The small molecule below binds the protein below.
Small molecule (SMILES): CC(=O)N[C@@H]1[C@@H](O)[C@H](O)[C@@H](CO)O[C@H]1O

Binding-site contacts:
Ligand atom C7 contacts residue ASN252 of chain 1.A at 3.8 Å.
Ligand atom C8 contacts residue THR238 of chain 1.A at 4.1 Å.
Ligand atom C3 contacts residue ASN252 of chain 1.A at 3.8 Å.
Ligand atom C4 contacts residue ASN252 of chain 1.A at 4.2 Å.
Ligand atom O5 contacts residue ASN252 of chain 1.A at 2.3 Å (h-bond).
Ligand atom C8 contacts residue MET239 of chain 1.A at 3.7 Å (hydrophobic).
Ligand atom C2 contacts residue THR254 of chain 1.A at 4.1 Å.
Ligand atom N2 contacts residue THR254 of chain 1.A at 4.4 Å.
Ligand atom O7 contacts residue MET239 of chain 1.A at 3.9 Å.
Ligand atom N2 contacts residue MET239 of chain 1.A at 4.2 Å.
Ligand atom C4 contacts residue THR254 of chain 1.A at 4.3 Å.
Ligand atom C5 contacts residue THR254 of chain 1.A at 3.6 Å.
Ligand atom N2 contacts residue ASN252 of chain 1.A at 2.9 Å (h-bond).
Ligand atom C3 contacts residue THR254 of chain 1.A at 4.0 Å.
Ligand atom O5 contacts residue THR254 of chain 1.A at 3.7 Å.
Ligand atom C5 contacts residue ASN252 of chain 1.A at 3.6 Å.
Ligand atom C7 contacts residue MET239 of chain 1.A at 3.7 Å (hydrophobic).
Ligand atom O7 contacts residue ASN252 of chain 1.A at 4.2 Å.
Ligand atom C1 contacts residue THR254 of chain 1.A at 3.2 Å.
Ligand atom C1 contacts residue ASN252 of chain 1.A at 1.4 Å.
Ligand atom C6 contacts residue THR254 of chain 1.A at 4.4 Å.
Ligand atom C2 contacts residue ASN252 of chain 1.A at 2.5 Å.

Sequence of chain 1.A:
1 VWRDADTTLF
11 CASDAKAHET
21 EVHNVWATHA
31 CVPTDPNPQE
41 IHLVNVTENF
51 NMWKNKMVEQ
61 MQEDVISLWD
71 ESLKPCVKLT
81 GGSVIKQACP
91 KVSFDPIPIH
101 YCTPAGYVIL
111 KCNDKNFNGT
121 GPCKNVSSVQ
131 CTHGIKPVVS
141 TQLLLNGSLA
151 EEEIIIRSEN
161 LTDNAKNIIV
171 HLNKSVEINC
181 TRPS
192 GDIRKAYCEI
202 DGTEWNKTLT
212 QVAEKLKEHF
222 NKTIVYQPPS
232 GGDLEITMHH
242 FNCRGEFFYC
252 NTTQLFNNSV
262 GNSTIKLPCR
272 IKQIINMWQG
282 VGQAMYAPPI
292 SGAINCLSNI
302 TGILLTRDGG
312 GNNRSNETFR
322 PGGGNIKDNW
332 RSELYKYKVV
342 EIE